Sequence of chain 1.BB:
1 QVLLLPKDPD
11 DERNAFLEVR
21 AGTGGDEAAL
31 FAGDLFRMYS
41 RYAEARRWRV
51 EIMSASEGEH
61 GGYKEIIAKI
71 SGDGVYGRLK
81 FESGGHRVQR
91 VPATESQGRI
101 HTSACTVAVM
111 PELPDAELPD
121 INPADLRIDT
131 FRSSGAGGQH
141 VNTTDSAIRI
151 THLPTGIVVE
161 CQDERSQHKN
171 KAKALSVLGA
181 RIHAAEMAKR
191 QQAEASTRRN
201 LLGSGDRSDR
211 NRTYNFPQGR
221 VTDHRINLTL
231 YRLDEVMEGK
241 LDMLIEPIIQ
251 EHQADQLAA

Sequence of chain 1.MA:
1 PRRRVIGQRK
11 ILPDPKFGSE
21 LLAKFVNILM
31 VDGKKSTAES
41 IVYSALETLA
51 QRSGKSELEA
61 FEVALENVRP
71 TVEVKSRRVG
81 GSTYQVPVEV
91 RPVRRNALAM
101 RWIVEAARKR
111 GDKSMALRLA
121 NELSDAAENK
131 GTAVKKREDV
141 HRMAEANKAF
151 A

A protein and the small-molecule ligand that binds it are described below.
Small molecule (SMILES): Nc1ccn([C@@H]2O[C@H](CO[P](=O)(O)O[C@H]3[C@@H](O)[C@H](n4ccc(=O)[nH]c4=O)O[C@@H]3CO[P](=O)(O)O[C@H]3[C@@H](O)[C@H](n4ccc(=O)[nH]c4=O)O[C@@H]3CO[P](=O)(O)O[C@H]3[C@@H](O)[C@H](n4ccc(N)nc4=O)O[C@@H]3CO[P](=O)(O)O[C@H]3[C@@H](O)[C@H](n4ccc(=O)[nH]c4=O)O[C@@H]3CO[P](=O)(O)O[C@H]3[C@@H](O)[C@H](n4ccc(=O)[nH]c4=O)O[C@@H]3COP(=O)=O)[C@@H](O[P](=O)(O)OC[C@H]3O[C@@H](n4ccc(=O)[nH]c4=O)[C@H](O)[C@@H]3O[P](=O)(O)OC[C@H]3O[C@@H](n4cnc5c(N)ncnc54)[C@H](O)[C@@H]3O[P](=O)(O)OC[C@H]3O[C@@H](n4cnc5c(N)ncnc54)[C@H](O)[C@@H]3O)[C@H]2O)c(=O)n1

Sequence of chain 1.RA:
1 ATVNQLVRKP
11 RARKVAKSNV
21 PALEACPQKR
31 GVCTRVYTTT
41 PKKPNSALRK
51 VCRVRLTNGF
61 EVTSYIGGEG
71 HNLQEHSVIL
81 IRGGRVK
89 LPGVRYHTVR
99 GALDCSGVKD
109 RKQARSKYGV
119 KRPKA

Sequence of chain 1.QA:
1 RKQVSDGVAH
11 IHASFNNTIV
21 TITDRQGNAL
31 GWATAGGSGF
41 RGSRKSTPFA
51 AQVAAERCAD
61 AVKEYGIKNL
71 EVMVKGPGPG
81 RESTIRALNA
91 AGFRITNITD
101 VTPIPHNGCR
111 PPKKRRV

Binding-site contacts:
Ligand atom N3 contacts residue HIS101 of chain 1.BB at 3.5 Å (h-bond).
Ligand atom N7 contacts residue HIS101 of chain 1.BB at 3.3 Å.
Ligand atom C6 contacts residue HIS101 of chain 1.BB at 3.4 Å.
Ligand atom O4 contacts residue GLY24 of chain 1.BB at 2.9 Å (h-bond).
Ligand atom N1 contacts residue HIS101 of chain 1.BB at 3.5 Å.
Ligand atom C2 contacts residue ILE100 of chain 1.BB at 3.7 Å (hydrophobic).
Ligand atom C8 contacts residue ILE100 of chain 1.BB at 3.4 Å (hydrophobic).
Ligand atom O2' contacts residue ILE100 of chain 1.BB at 3.3 Å (h-bond).
Ligand atom N6 contacts residue GLU95 of chain 1.BB at 3.6 Å.
Ligand atom C6 contacts residue GLU95 of chain 1.BB at 3.6 Å.
Ligand atom C5' contacts residue HIS101 of chain 1.BB at 3.6 Å.
Ligand atom N6 contacts residue HIS101 of chain 1.BB at 3.5 Å (h-bond).
Ligand atom O2' contacts residue ARG99 of chain 1.BB at 3.6 Å.
Ligand atom C2' contacts residue ILE100 of chain 1.BB at 3.4 Å (hydrophobic).
Ligand atom N6 contacts residue PRO92 of chain 1.BB at 3.5 Å.
Ligand atom O4 contacts residue GLU27 of chain 1.BB at 3.3 Å.
Ligand atom N1 contacts residue GLU95 of chain 1.BB at 2.9 Å (salt-bridge).
Ligand atom C5 contacts residue GLY81 of chain 1.MA at 3.6 Å.
Ligand atom C4 contacts residue GLY24 of chain 1.BB at 3.1 Å.
Ligand atom N9 contacts residue ILE100 of chain 1.BB at 3.2 Å (h-bond).
Ligand atom C3' contacts residue ARG99 of chain 1.BB at 3.8 Å.
Ligand atom N7 contacts residue ILE100 of chain 1.BB at 3.5 Å (h-bond).
Ligand atom C4 contacts residue ILE100 of chain 1.BB at 3.1 Å (hydrophobic).
Ligand atom C5 contacts residue ILE100 of chain 1.BB at 3.3 Å (hydrophobic).
Ligand atom N6 contacts residue THR102 of chain 1.BB at 2.7 Å (h-bond).
Ligand atom N9 contacts residue HIS101 of chain 1.BB at 3.5 Å.
Ligand atom C8 contacts residue HIS101 of chain 1.BB at 3.6 Å.
Ligand atom C2 contacts residue GLU95 of chain 1.BB at 3.7 Å.
Ligand atom N3 contacts residue ILE100 of chain 1.BB at 3.6 Å (h-bond).
Ligand atom C4 contacts residue HIS101 of chain 1.BB at 3.4 Å.
Ligand atom C6 contacts residue THR102 of chain 1.BB at 3.3 Å.
Ligand atom N7 contacts residue THR102 of chain 1.BB at 2.6 Å (h-bond).
Ligand atom C2 contacts residue HIS101 of chain 1.BB at 3.6 Å.
Ligand atom C5 contacts residue GLY24 of chain 1.BB at 3.0 Å.
Ligand atom C5 contacts residue THR102 of chain 1.BB at 3.2 Å.
Ligand atom N6 contacts residue GLN89 of chain 1.BB at 3.4 Å (h-bond).
Ligand atom C2' contacts residue HIS101 of chain 1.BB at 3.8 Å.
Ligand atom N6 contacts residue THR94 of chain 1.BB at 3.5 Å (h-bond).
Ligand atom OP1 contacts residue LYS43 of chain 1.RA at 3.8 Å.
Ligand atom C5 contacts residue HIS101 of chain 1.BB at 3.4 Å.